Sequence of chain 1.A:
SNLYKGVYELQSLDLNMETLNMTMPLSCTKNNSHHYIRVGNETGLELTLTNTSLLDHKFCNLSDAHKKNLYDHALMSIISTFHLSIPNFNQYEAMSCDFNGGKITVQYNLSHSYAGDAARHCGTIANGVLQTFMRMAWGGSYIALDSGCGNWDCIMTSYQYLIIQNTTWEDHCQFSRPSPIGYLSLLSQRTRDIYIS

This small molecule binds to this protein.
Small molecule (SMILES): CC(=O)N[C@@H]1[C@@H](O)[C@H](O)[C@@H](CO)O[C@H]1O

Binding-site contacts:
Ligand atom C6 contacts residue GLU100 of chain 1.A at 4.3 Å.
Ligand atom C8 contacts residue MET80 of chain 1.A at 4.2 Å (hydrophobic).
Ligand atom C1 contacts residue ASN99 of chain 1.A at 1.5 Å.
Ligand atom C1 contacts residue GLU100 of chain 1.A at 4.0 Å.
Ligand atom O7 contacts residue ASN99 of chain 1.A at 3.4 Å (h-bond).
Ligand atom O7 contacts residue MET80 of chain 1.A at 4.1 Å.
Ligand atom C8 contacts residue NAG1 of chain 1.G at 3.9 Å.
Ligand atom C8 contacts residue ASN99 of chain 1.A at 3.7 Å.
Ligand atom C5 contacts residue ASN99 of chain 1.A at 3.8 Å.
Ligand atom O5 contacts residue ASN99 of chain 1.A at 2.5 Å (h-bond).
Ligand atom C7 contacts residue ASN99 of chain 1.A at 3.3 Å.
Ligand atom C4 contacts residue ASN99 of chain 1.A at 4.4 Å.
Ligand atom C2 contacts residue ASN99 of chain 1.A at 2.6 Å.
Ligand atom C3 contacts residue ASN99 of chain 1.A at 3.9 Å.
Ligand atom O5 contacts residue GLU100 of chain 1.A at 3.9 Å.
Ligand atom C5 contacts residue GLU100 of chain 1.A at 3.7 Å.
Ligand atom N2 contacts residue ASN99 of chain 1.A at 3.0 Å (h-bond).